Binding-site contacts:
Ligand atom C3 contacts residue ASN36 of chain 1.D at 3.8 Å.
Ligand atom O6 contacts residue GLU35 of chain 1.D at 3.4 Å (salt-bridge).
Ligand atom C1 contacts residue ASN36 of chain 1.D at 1.4 Å.
Ligand atom C7 contacts residue SER6 of chain 1.D at 4.5 Å.
Ligand atom C8 contacts residue PRO8 of chain 1.D at 3.7 Å (hydrophobic).
Ligand atom O7 contacts residue TYR23 of chain 1.D at 3.6 Å (h-bond).
Ligand atom N2 contacts residue ASN36 of chain 1.D at 2.9 Å (h-bond).
Ligand atom O6 contacts residue ASN36 of chain 1.D at 4.3 Å.
Ligand atom O5 contacts residue ASN36 of chain 1.D at 2.4 Å (h-bond).
Ligand atom O7 contacts residue PRO8 of chain 1.D at 4.4 Å.
Ligand atom C2 contacts residue ASN36 of chain 1.D at 2.5 Å.
Ligand atom C2 contacts residue TYR23 of chain 1.D at 3.8 Å (hydrophobic).
Ligand atom N2 contacts residue TYR23 of chain 1.D at 4.0 Å.
Ligand atom C4 contacts residue GLU35 of chain 1.D at 4.1 Å.
Ligand atom C5 contacts residue ASN36 of chain 1.D at 3.7 Å.
Ligand atom N2 contacts residue PRO8 of chain 1.D at 4.3 Å.
Ligand atom C7 contacts residue PRO8 of chain 1.D at 4.0 Å (hydrophobic).
Ligand atom C5 contacts residue GLU35 of chain 1.D at 4.0 Å.
Ligand atom C6 contacts residue GLU35 of chain 1.D at 3.6 Å.
Ligand atom C4 contacts residue ASN36 of chain 1.D at 4.3 Å.
Ligand atom C1 contacts residue TYR23 of chain 1.D at 4.5 Å (hydrophobic).
Ligand atom O5 contacts residue GLU35 of chain 1.D at 3.8 Å.
Ligand atom C7 contacts residue TYR23 of chain 1.D at 3.9 Å (hydrophobic).
Ligand atom C8 contacts residue SER6 of chain 1.D at 3.4 Å.
Ligand atom C7 contacts residue ASN36 of chain 1.D at 4.1 Å.

Sequence of chain 1.D:
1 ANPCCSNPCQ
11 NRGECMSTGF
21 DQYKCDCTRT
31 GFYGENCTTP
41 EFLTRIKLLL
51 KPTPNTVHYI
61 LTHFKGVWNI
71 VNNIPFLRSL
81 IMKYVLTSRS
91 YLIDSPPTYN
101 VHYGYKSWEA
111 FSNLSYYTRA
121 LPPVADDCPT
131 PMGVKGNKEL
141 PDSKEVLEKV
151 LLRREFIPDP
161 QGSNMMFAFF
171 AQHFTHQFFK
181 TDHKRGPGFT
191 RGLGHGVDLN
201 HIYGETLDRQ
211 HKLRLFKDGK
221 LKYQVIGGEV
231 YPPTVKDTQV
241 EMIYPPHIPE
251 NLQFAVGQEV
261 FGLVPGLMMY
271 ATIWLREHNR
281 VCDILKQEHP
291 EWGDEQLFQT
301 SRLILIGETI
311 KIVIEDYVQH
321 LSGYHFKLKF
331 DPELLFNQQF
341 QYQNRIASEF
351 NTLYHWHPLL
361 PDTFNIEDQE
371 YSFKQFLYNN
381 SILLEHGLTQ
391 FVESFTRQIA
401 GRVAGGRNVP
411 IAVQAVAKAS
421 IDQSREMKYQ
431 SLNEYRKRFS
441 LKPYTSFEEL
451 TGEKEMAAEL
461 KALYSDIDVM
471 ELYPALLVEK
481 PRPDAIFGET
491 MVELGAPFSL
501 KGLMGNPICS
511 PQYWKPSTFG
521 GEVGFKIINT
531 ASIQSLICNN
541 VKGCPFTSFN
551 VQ

This small molecule binds to this protein.
Small molecule (SMILES): CC(=O)N[C@@H]1[C@@H](O)[C@H](O)[C@@H](CO)O[C@H]1O